Binding-site contacts:
Ligand atom C1 contacts residue LEU332 of chain 1.B at 3.4 Å (hydrophobic).
Ligand atom C7 contacts residue SER510 of chain 1.B at 3.9 Å.
Ligand atom C contacts residue TRP367 of chain 1.B at 3.6 Å (hydrophobic).
Ligand atom C6 contacts residue ALA507 of chain 1.B at 3.9 Å (hydrophobic).
Ligand atom C contacts residue SER510 of chain 1.B at 3.3 Å.
Ligand atom C13 contacts residue VAL329 of chain 1.B at 3.8 Å (hydrophobic).
Ligand atom C5 contacts residue SER510 of chain 1.B at 4.0 Å.
Ligand atom O contacts residue TYR335 of chain 1.B at 2.7 Å (h-bond).
Ligand atom C2 contacts residue SER510 of chain 1.B at 4.0 Å.
Ligand atom C7 contacts residue VAL329 of chain 1.B at 3.8 Å (hydrophobic).
Ligand atom C4 contacts residue TRP367 of chain 1.B at 3.7 Å (hydrophobic).
Ligand atom C4 contacts residue GLY506 of chain 1.B at 3.8 Å.
Ligand atom F contacts residue ILE503 of chain 1.B at 3.6 Å.
Ligand atom C9 contacts residue ALA507 of chain 1.B at 3.9 Å (hydrophobic).
Ligand atom C2 contacts residue LEU332 of chain 1.B at 3.6 Å (hydrophobic).
Ligand atom C14 contacts residue ARG100 of chain 1.B at 3.1 Å.
Ligand atom C3 contacts residue GLY506 of chain 1.B at 3.6 Å.
Ligand atom F contacts residue LEU332 of chain 1.B at 3.9 Å.
Ligand atom C14 contacts residue TYR335 of chain 1.B at 3.8 Å (hydrophobic).
Ligand atom C10 contacts residue ALA507 of chain 1.B at 4.0 Å (hydrophobic).
Ligand atom C1 contacts residue SER510 of chain 1.B at 3.4 Å.
Ligand atom O1 contacts residue ARG100 of chain 1.B at 2.9 Å (salt-bridge).
Ligand atom C contacts residue LEU332 of chain 1.B at 3.7 Å (hydrophobic).
Ligand atom O contacts residue ARG100 of chain 1.B at 2.7 Å (salt-bridge).
Ligand atom C3 contacts residue ALA507 of chain 1.B at 3.7 Å (hydrophobic).
Ligand atom C9 contacts residue VAL329 of chain 1.B at 3.7 Å (hydrophobic).
Ligand atom C4 contacts residue MET502 of chain 1.B at 3.9 Å (hydrophobic).
Ligand atom C5 contacts residue TYR365 of chain 1.B at 3.8 Å (hydrophobic).
Ligand atom C7 contacts residue ALA507 of chain 1.B at 3.7 Å (hydrophobic).
Ligand atom O1 contacts residue ALA507 of chain 1.B at 3.5 Å.
Ligand atom C8 contacts residue LEU511 of chain 1.B at 4.0 Å (hydrophobic).
Ligand atom C8 contacts residue ALA507 of chain 1.B at 3.8 Å (hydrophobic).
Ligand atom C12 contacts residue TYR335 of chain 1.B at 3.9 Å (hydrophobic).
Ligand atom C5 contacts residue TRP367 of chain 1.B at 3.3 Å (hydrophobic).
Ligand atom O1 contacts residue LEU511 of chain 1.B at 3.8 Å.
Ligand atom O1 contacts residue VAL96 of chain 1.B at 3.7 Å.
Ligand atom C13 contacts residue LEU339 of chain 1.B at 3.7 Å (hydrophobic).
Ligand atom C3 contacts residue MET502 of chain 1.B at 3.9 Å (hydrophobic).
Ligand atom C contacts residue TYR365 of chain 1.B at 3.2 Å (hydrophobic).
Ligand atom C8 contacts residue VAL329 of chain 1.B at 3.4 Å (hydrophobic).

Sequence of chain 1.B:
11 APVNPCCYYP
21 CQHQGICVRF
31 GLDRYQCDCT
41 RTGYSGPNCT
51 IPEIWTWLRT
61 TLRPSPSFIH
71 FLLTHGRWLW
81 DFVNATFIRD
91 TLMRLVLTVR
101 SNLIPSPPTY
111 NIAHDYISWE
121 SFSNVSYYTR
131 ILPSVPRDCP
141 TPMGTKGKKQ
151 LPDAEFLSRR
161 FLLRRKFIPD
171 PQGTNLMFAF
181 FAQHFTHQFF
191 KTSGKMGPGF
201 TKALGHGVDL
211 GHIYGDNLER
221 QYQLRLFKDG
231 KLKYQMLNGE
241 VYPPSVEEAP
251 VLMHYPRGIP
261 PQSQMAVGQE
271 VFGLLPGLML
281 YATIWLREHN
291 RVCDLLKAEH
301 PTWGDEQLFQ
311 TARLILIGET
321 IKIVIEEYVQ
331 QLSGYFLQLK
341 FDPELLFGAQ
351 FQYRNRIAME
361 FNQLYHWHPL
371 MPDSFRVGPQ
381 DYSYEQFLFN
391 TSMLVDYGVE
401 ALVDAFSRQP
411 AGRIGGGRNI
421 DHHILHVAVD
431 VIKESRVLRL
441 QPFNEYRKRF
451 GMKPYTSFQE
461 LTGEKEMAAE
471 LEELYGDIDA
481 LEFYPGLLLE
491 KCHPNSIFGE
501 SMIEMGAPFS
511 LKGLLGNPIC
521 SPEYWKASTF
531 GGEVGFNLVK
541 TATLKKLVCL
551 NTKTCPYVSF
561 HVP

This protein binds this small molecule.
Small molecule (SMILES): C[C@H](C(=O)O)c1ccc(-c2ccccc2)c(F)c1